A small-molecule ligand and the protein it binds are described below.
Small molecule (SMILES): CC(=O)N[C@@H]1[C@@H](O)[C@H](O)[C@@H](CO)O[C@H]1O

Binding-site contacts:
Ligand atom C4 contacts residue TRP362 of chain 3.A at 4.3 Å (hydrophobic).
Ligand atom O3 contacts residue TRP362 of chain 3.A at 4.2 Å.
Ligand atom C5 contacts residue TRP362 of chain 3.A at 4.0 Å (hydrophobic).
Ligand atom O5 contacts residue TRP362 of chain 3.A at 4.4 Å.
Ligand atom C2 contacts residue TRP362 of chain 3.A at 4.1 Å (hydrophobic).
Ligand atom C2 contacts residue ASN70 of chain 3.A at 2.4 Å.
Ligand atom O4 contacts residue TRP362 of chain 3.A at 4.1 Å.
Ligand atom C8 contacts residue TRP362 of chain 3.A at 3.5 Å (hydrophobic).
Ligand atom O5 contacts residue ASN70 of chain 3.A at 2.4 Å (h-bond).
Ligand atom C7 contacts residue ASN70 of chain 3.A at 3.6 Å.
Ligand atom C5 contacts residue ASN70 of chain 3.A at 3.7 Å.
Ligand atom C3 contacts residue TRP362 of chain 3.A at 3.7 Å (hydrophobic).
Ligand atom C4 contacts residue ASN70 of chain 3.A at 4.2 Å.
Ligand atom C1 contacts residue TRP362 of chain 3.A at 3.7 Å (hydrophobic).
Ligand atom N2 contacts residue TRP362 of chain 3.A at 3.4 Å.
Ligand atom N2 contacts residue ASN70 of chain 3.A at 2.9 Å (h-bond).
Ligand atom C1 contacts residue ASN70 of chain 3.A at 1.4 Å.
Ligand atom C7 contacts residue TRP362 of chain 3.A at 4.0 Å (hydrophobic).
Ligand atom C3 contacts residue ASN70 of chain 3.A at 3.8 Å.
Ligand atom O7 contacts residue ASN70 of chain 3.A at 4.0 Å.

Sequence of chain 3.A:
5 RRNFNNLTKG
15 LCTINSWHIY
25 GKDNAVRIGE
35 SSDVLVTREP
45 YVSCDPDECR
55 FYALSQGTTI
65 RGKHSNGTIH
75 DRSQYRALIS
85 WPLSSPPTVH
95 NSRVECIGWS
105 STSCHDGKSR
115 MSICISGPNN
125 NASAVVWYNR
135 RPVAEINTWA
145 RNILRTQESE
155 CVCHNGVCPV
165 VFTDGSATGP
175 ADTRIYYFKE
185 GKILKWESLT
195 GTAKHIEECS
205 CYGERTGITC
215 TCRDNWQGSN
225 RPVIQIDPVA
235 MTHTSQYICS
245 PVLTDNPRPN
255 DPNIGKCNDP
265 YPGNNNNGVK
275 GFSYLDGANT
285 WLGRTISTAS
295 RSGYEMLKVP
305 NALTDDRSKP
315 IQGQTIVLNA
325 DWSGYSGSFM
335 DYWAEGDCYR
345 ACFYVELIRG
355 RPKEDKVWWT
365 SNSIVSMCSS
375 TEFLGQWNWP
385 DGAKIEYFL